This small molecule binds to this protein.
Small molecule (SMILES): N[C@@H](Cc1c[nH]c[nH+]1)C(=O)O

Binding-site contacts:
Ligand atom C contacts residue SER561 of chain 1.D at 3.7 Å.
Ligand atom O contacts residue ILE562 of chain 1.D at 3.8 Å.
Ligand atom N contacts residue TRP1 of chain 1.CA at 1.3 Å.
Ligand atom CA contacts residue TRP1 of chain 1.CA at 2.4 Å (hydrophobic).
Ligand atom O contacts residue TRP1 of chain 1.CA at 3.0 Å (h-bond).
Ligand atom CD2 contacts residue TRP560 of chain 1.D at 4.2 Å (hydrophobic).
Ligand atom C contacts residue TRP560 of chain 1.D at 4.5 Å (hydrophobic).
Ligand atom C contacts residue TRP1 of chain 1.CA at 3.1 Å (hydrophobic).
Ligand atom C contacts residue ILE562 of chain 1.D at 3.8 Å (hydrophobic).
Ligand atom CG contacts residue TRP560 of chain 1.D at 4.3 Å (hydrophobic).
Ligand atom N contacts residue TRP560 of chain 1.D at 3.2 Å (h-bond).
Ligand atom CB contacts residue TRP560 of chain 1.D at 4.0 Å (hydrophobic).
Ligand atom CA contacts residue TRP560 of chain 1.D at 4.0 Å (hydrophobic).
Ligand atom O contacts residue SER561 of chain 1.D at 4.2 Å.
Ligand atom ND1 contacts residue TRP1 of chain 1.CA at 4.4 Å.
Ligand atom CB contacts residue TRP1 of chain 1.CA at 3.7 Å (hydrophobic).
Ligand atom N contacts residue ILE562 of chain 1.D at 4.3 Å.

Sequence of chain 1.D:
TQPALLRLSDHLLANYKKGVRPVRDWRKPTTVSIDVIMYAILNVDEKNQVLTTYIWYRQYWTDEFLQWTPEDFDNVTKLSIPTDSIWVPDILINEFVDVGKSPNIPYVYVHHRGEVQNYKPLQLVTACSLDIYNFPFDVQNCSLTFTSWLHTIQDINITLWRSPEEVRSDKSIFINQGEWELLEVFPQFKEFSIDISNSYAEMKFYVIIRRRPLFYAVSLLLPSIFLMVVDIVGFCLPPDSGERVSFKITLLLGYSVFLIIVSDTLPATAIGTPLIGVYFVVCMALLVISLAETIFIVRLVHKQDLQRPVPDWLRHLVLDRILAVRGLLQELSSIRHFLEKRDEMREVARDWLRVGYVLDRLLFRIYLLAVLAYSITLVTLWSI